Binding-site contacts:
Ligand atom O6 contacts residue ILE1132 of chain 1.C at 4.0 Å.
Ligand atom N2 contacts residue ASN1134 of chain 1.C at 2.9 Å (h-bond).
Ligand atom C1 contacts residue ASN1134 of chain 1.C at 1.4 Å.
Ligand atom O5 contacts residue ASN1134 of chain 1.C at 2.4 Å (h-bond).
Ligand atom C4 contacts residue ASN1134 of chain 1.C at 4.2 Å.
Ligand atom C5 contacts residue ASN1134 of chain 1.C at 3.7 Å.
Ligand atom O7 contacts residue ASN1134 of chain 1.C at 4.3 Å.
Ligand atom O6 contacts residue ASN1134 of chain 1.C at 4.2 Å.
Ligand atom C2 contacts residue ASN1134 of chain 1.C at 2.5 Å.
Ligand atom C7 contacts residue ASN1134 of chain 1.C at 3.8 Å.
Ligand atom C3 contacts residue ASN1134 of chain 1.C at 3.8 Å.

Sequence of chain 1.C:
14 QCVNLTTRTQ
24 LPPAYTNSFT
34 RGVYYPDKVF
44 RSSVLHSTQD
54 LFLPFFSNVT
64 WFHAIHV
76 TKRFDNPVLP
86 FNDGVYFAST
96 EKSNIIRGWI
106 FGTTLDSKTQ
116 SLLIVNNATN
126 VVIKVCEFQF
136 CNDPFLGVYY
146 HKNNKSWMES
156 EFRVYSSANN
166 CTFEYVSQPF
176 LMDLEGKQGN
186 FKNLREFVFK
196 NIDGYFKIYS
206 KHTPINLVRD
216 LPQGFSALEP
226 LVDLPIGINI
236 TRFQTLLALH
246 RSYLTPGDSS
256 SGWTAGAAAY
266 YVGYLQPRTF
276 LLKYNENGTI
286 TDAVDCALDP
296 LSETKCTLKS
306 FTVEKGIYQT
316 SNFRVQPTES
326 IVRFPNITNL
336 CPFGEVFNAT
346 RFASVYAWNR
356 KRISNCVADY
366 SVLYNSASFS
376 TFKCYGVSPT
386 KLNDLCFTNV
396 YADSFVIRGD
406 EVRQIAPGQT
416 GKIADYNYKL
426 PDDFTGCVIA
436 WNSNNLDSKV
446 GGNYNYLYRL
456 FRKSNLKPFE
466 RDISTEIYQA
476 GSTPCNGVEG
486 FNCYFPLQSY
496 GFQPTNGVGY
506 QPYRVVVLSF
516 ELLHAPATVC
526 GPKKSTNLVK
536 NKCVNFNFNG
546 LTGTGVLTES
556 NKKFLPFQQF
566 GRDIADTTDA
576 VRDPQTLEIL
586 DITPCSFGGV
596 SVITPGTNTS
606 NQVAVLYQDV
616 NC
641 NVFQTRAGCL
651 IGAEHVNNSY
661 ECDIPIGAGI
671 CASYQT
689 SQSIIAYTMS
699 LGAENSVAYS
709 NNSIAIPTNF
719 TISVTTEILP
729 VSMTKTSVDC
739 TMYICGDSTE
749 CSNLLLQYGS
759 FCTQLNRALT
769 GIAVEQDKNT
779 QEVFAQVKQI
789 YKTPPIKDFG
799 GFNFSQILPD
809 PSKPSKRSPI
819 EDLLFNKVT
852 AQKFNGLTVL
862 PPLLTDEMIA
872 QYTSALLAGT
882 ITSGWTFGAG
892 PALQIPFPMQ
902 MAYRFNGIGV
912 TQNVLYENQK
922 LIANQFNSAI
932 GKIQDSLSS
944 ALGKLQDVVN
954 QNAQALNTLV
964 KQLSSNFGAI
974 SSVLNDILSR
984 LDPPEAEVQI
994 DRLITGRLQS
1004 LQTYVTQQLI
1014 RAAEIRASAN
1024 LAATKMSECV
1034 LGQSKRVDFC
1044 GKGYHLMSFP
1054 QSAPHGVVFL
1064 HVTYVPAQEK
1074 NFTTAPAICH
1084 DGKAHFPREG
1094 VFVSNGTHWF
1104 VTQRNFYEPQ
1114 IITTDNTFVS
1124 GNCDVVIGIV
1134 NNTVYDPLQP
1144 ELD

This small molecule binds to this protein.
Small molecule (SMILES): CC(=O)N[C@@H]1[C@@H](O)[C@H](O)[C@@H](CO)O[C@H]1O